Binding-site contacts:
Ligand atom C8 contacts residue TRP250 of chain 1.E at 3.6 Å (hydrophobic).
Ligand atom C8 contacts residue THR252 of chain 1.E at 3.6 Å.
Ligand atom C5 contacts residue ASN179 of chain 1.E at 3.8 Å.
Ligand atom C5 contacts residue TRP250 of chain 1.E at 3.9 Å (hydrophobic).
Ligand atom N2 contacts residue TRP250 of chain 1.E at 4.5 Å.
Ligand atom O7 contacts residue ASN179 of chain 1.E at 3.7 Å.
Ligand atom C7 contacts residue THR252 of chain 1.E at 3.9 Å.
Ligand atom O5 contacts residue ASN179 of chain 1.E at 2.4 Å (h-bond).
Ligand atom C1 contacts residue THR252 of chain 1.E at 4.5 Å.
Ligand atom C4 contacts residue ASN179 of chain 1.E at 4.3 Å.
Ligand atom C6 contacts residue TRP250 of chain 1.E at 3.6 Å (hydrophobic).
Ligand atom N2 contacts residue THR252 of chain 1.E at 3.9 Å.
Ligand atom C6 contacts residue TRP250 of chain 1.E at 4.2 Å (hydrophobic).
Ligand atom C6 contacts residue THR181 of chain 1.E at 4.0 Å.
Ligand atom O5 contacts residue TRP250 of chain 1.E at 4.1 Å.
Ligand atom C2 contacts residue ASN179 of chain 1.E at 2.6 Å.
Ligand atom O7 contacts residue TRP250 of chain 1.E at 4.4 Å.
Ligand atom C1 contacts residue TRP250 of chain 1.E at 3.8 Å (hydrophobic).
Ligand atom O5 contacts residue THR181 of chain 1.E at 4.2 Å.
Ligand atom C1 contacts residue ASN179 of chain 1.E at 1.5 Å.
Ligand atom C7 contacts residue ASN179 of chain 1.E at 3.5 Å.
Ligand atom C5 contacts residue THR181 of chain 1.E at 4.2 Å.
Ligand atom N2 contacts residue ASN179 of chain 1.E at 3.0 Å (h-bond).
Ligand atom O5 contacts residue TRP250 of chain 1.E at 4.4 Å.
Ligand atom C3 contacts residue ASN179 of chain 1.E at 3.9 Å.

A small-molecule ligand and the protein it binds are described below.
Small molecule (SMILES): CC(=O)N[C@H]1[C@H](O[C@H]2[C@H](O)[C@@H](NC(C)=O)CO[C@@H]2CO[C@@H]2O[C@@H](C)[C@@H](O)[C@@H](O)[C@@H]2O)O[C@H](CO)[C@@H](O)[C@@H]1O

Sequence of chain 1.E:
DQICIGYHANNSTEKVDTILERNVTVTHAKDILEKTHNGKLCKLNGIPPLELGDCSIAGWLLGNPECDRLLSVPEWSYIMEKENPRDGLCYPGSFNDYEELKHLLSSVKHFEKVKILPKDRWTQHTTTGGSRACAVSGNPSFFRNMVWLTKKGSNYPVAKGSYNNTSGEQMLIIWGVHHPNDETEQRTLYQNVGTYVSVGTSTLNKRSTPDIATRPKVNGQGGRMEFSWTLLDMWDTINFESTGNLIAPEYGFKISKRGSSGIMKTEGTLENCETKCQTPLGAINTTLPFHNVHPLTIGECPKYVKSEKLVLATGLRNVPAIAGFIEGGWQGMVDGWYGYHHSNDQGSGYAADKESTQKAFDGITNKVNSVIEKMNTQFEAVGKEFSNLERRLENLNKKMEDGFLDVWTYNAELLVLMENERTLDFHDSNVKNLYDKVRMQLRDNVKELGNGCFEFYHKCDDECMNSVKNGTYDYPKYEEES